Binding-site contacts:
Ligand atom C24 contacts residue HIS182 of chain 2.A at 3.9 Å.
Ligand atom C19 contacts residue ILE148 of chain 2.A at 3.3 Å (hydrophobic).
Ligand atom C3 contacts residue TYR24 of chain 2.A at 3.6 Å (hydrophobic).
Ligand atom C3 contacts residue SER155 of chain 2.A at 3.6 Å.
Ligand atom C27 contacts residue HIS182 of chain 2.A at 3.5 Å.
Ligand atom O3 contacts residue HIS182 of chain 2.A at 3.1 Å (h-bond).
Ligand atom C12 contacts residue VAL177 of chain 2.A at 3.4 Å (hydrophobic).
Ligand atom O2 contacts residue SER152 of chain 2.A at 3.3 Å.
Ligand atom C19 contacts residue SER114 of chain 2.A at 3.5 Å.
Ligand atom C3 contacts residue TYR28 of chain 2.A at 3.7 Å (hydrophobic).
Ligand atom C25 contacts residue HIS272 of chain 2.A at 3.7 Å.
Ligand atom C10 contacts residue SER152 of chain 2.A at 3.6 Å.
Ligand atom C18 contacts residue VAL111 of chain 2.A at 4.0 Å (hydrophobic).
Ligand atom C1 contacts residue SER152 of chain 2.A at 4.0 Å.
Ligand atom C24 contacts residue HIS272 of chain 2.A at 3.2 Å.
Ligand atom O3 contacts residue TYR276 of chain 2.A at 3.4 Å.
Ligand atom O1 contacts residue ARG151 of chain 2.A at 2.8 Å (salt-bridge).
Ligand atom C10 contacts residue SER114 of chain 2.A at 4.0 Å.
Ligand atom C5 contacts residue SER152 of chain 2.A at 3.6 Å.
Ligand atom C9 contacts residue TRP163 of chain 2.A at 3.4 Å (hydrophobic).
Ligand atom O3 contacts residue HIS272 of chain 2.A at 3.1 Å (h-bond).
Ligand atom O2 contacts residue TYR24 of chain 2.A at 2.9 Å (h-bond).
Ligand atom C2 contacts residue TYR24 of chain 2.A at 4.0 Å (hydrophobic).
Ligand atom C6 contacts residue TRP163 of chain 2.A at 3.8 Å (hydrophobic).
Ligand atom C1 contacts residue ARG151 of chain 2.A at 3.8 Å.
Ligand atom C23 contacts residue HIS182 of chain 2.A at 3.8 Å.
Ligand atom C8 contacts residue TRP163 of chain 2.A at 3.9 Å (hydrophobic).
Ligand atom C25 contacts residue HIS182 of chain 2.A at 3.7 Å.
Ligand atom C27 contacts residue ALA180 of chain 2.A at 3.9 Å (hydrophobic).
Ligand atom C4 contacts residue CYS165 of chain 2.A at 3.5 Å (hydrophobic).
Ligand atom O3 contacts residue LEU279 of chain 2.A at 4.0 Å.
Ligand atom O2 contacts residue SER155 of chain 2.A at 2.8 Å (h-bond).
Ligand atom C1 contacts residue SER114 of chain 2.A at 3.9 Å.
Ligand atom O1 contacts residue SER114 of chain 2.A at 2.8 Å (h-bond).
Ligand atom C6 contacts residue SER152 of chain 2.A at 3.5 Å.
Ligand atom C21 contacts residue VAL177 of chain 2.A at 3.8 Å (hydrophobic).
Ligand atom C3 contacts residue CYS165 of chain 2.A at 3.9 Å (hydrophobic).
Ligand atom C7 contacts residue SER152 of chain 2.A at 3.4 Å.
Ligand atom C22 contacts residue VAL111 of chain 2.A at 4.0 Å (hydrophobic).
Ligand atom C4 contacts residue SER155 of chain 2.A at 3.6 Å.

A protein and the small-molecule ligand that binds it are described below.
Small molecule (SMILES): C=C1/C(=C\C=C2/CCC[C@]3(C)[C@@H]([C@H](C)CCCC(C)(C)O)CC[C@@H]23)C[C@@H](O)C[C@@H]1O

Sequence of chain 2.A:
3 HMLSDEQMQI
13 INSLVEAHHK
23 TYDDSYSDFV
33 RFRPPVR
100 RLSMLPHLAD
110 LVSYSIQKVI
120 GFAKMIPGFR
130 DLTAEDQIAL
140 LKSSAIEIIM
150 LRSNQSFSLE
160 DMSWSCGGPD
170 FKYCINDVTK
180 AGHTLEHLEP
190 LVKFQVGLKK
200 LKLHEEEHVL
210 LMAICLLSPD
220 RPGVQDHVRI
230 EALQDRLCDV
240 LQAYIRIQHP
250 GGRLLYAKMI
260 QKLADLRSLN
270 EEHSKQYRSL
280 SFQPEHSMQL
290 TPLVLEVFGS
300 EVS